Binding-site contacts:
Ligand atom CG contacts residue HEM1 of chain 1.G at 4.5 Å.
Ligand atom CB contacts residue LEU131 of chain 1.B at 3.4 Å (hydrophobic).
Ligand atom ND1 contacts residue LEU124 of chain 1.B at 3.5 Å.
Ligand atom N contacts residue GLU33 of chain 1.B at 3.1 Å (salt-bridge).
Ligand atom CG contacts residue LEU134 of chain 1.B at 3.7 Å (hydrophobic).
Ligand atom N contacts residue ASP31 of chain 1.B at 3.0 Å (salt-bridge).
Ligand atom CA contacts residue ASP31 of chain 1.B at 3.3 Å.
Ligand atom CA contacts residue LEU134 of chain 1.B at 4.1 Å (hydrophobic).
Ligand atom CE1 contacts residue HEM1 of chain 1.G at 3.2 Å.
Ligand atom CA contacts residue GLU33 of chain 1.B at 4.3 Å.
Ligand atom CB contacts residue LEU124 of chain 1.B at 4.3 Å (hydrophobic).
Ligand atom CD2 contacts residue LEU124 of chain 1.B at 3.9 Å (hydrophobic).
Ligand atom CB contacts residue GLY132 of chain 1.B at 4.0 Å.
Ligand atom CB contacts residue LEU134 of chain 1.B at 4.3 Å (hydrophobic).
Ligand atom CD2 contacts residue LEU134 of chain 1.B at 3.8 Å (hydrophobic).
Ligand atom CB contacts residue ASP31 of chain 1.B at 4.5 Å.
Ligand atom CE1 contacts residue THR122 of chain 1.B at 3.8 Å.
Ligand atom NE2 contacts residue HEM1 of chain 1.G at 2.3 Å.
Ligand atom CE1 contacts residue LEU134 of chain 1.B at 3.9 Å (hydrophobic).
Ligand atom ND1 contacts residue HEM1 of chain 1.G at 4.4 Å.
Ligand atom ND1 contacts residue THR122 of chain 1.B at 3.8 Å.
Ligand atom N contacts residue LEU131 of chain 1.B at 2.7 Å (h-bond).
Ligand atom CA contacts residue LEU131 of chain 1.B at 3.6 Å (hydrophobic).
Ligand atom ND1 contacts residue GLY132 of chain 1.B at 4.5 Å.
Ligand atom CG contacts residue LEU124 of chain 1.B at 3.9 Å (hydrophobic).
Ligand atom NE2 contacts residue LEU124 of chain 1.B at 3.9 Å.
Ligand atom CD2 contacts residue HEM1 of chain 1.G at 3.1 Å.
Ligand atom ND1 contacts residue LEU134 of chain 1.B at 3.8 Å.
Ligand atom NE2 contacts residue LEU134 of chain 1.B at 3.9 Å.
Ligand atom CE1 contacts residue LEU124 of chain 1.B at 3.9 Å (hydrophobic).

Sequence of chain 1.B:
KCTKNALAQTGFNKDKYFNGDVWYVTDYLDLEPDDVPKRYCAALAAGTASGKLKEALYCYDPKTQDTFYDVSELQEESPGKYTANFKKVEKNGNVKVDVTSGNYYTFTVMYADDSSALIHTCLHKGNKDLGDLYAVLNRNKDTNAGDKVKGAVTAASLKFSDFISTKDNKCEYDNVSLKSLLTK

The small molecule below binds the protein below.
Small molecule (SMILES): NCCc1c[nH]cn1